Binding-site contacts:
Ligand atom O12 contacts residue LYS71 of chain 1.A at 3.9 Å.
Ligand atom O01 contacts residue HIS78 of chain 1.A at 3.0 Å.
Ligand atom C23 contacts residue GLU117 of chain 1.A at 3.7 Å.
Ligand atom C02 contacts residue GLU156 of chain 1.A at 3.9 Å.
Ligand atom O13 contacts residue ALA74 of chain 1.A at 3.6 Å.
Ligand atom C03 contacts residue MN1 of chain 1.B at 2.8 Å.
Ligand atom F21 contacts residue ALA57 of chain 1.A at 3.6 Å.
Ligand atom O13 contacts residue ARG161 of chain 1.A at 3.6 Å.
Ligand atom F21 contacts residue ILE75 of chain 1.A at 3.5 Å.
Ligand atom O01 contacts residue GLU117 of chain 1.A at 3.1 Å (salt-bridge).
Ligand atom O04 contacts residue ILE157 of chain 1.A at 3.0 Å (h-bond).
Ligand atom N24 contacts residue HIS78 of chain 1.A at 3.7 Å.
Ligand atom C10 contacts residue LYS71 of chain 1.A at 3.9 Å.
Ligand atom C09 contacts residue ALA74 of chain 1.A at 3.8 Å (hydrophobic).
Ligand atom O01 contacts residue GLU156 of chain 1.A at 3.2 Å (salt-bridge).
Ligand atom C22 contacts residue ILE75 of chain 1.A at 3.9 Å (hydrophobic).
Ligand atom C03 contacts residue HIS78 of chain 1.A at 3.3 Å.
Ligand atom C02 contacts residue HIS78 of chain 1.A at 3.2 Å.
Ligand atom C11 contacts residue LYS71 of chain 1.A at 3.5 Å.
Ligand atom N24 contacts residue MN1 of chain 1.C at 3.3 Å.
Ligand atom C03 contacts residue LYS171 of chain 1.A at 3.4 Å.
Ligand atom C23 contacts residue MG1 of chain 1.D at 3.5 Å.
Ligand atom C20 contacts residue ILE75 of chain 1.A at 3.6 Å (hydrophobic).
Ligand atom C03 contacts residue GLU156 of chain 1.A at 3.8 Å.
Ligand atom C02 contacts residue MN1 of chain 1.B at 2.8 Å.
Ligand atom C08 contacts residue ILE75 of chain 1.A at 3.9 Å (hydrophobic).
Ligand atom O01 contacts residue MN1 of chain 1.B at 2.2 Å.
Ligand atom F21 contacts residue TYR61 of chain 1.A at 3.6 Å.
Ligand atom O04 contacts residue LYS171 of chain 1.A at 2.7 Å (salt-bridge).
Ligand atom C02 contacts residue GLU117 of chain 1.A at 3.6 Å.
Ligand atom C22 contacts residue MG1 of chain 1.D at 3.8 Å.
Ligand atom O04 contacts residue HIS78 of chain 1.A at 3.2 Å (h-bond).
Ligand atom O04 contacts residue GLU156 of chain 1.A at 2.9 Å (salt-bridge).
Ligand atom O04 contacts residue MN1 of chain 1.B at 2.1 Å.
Ligand atom N24 contacts residue MG1 of chain 1.D at 3.9 Å.
Ligand atom C02 contacts residue MN1 of chain 1.C at 3.0 Å.
Ligand atom O01 contacts residue MN1 of chain 1.C at 2.1 Å.
Ligand atom O01 contacts residue ASP145 of chain 1.A at 2.9 Å (salt-bridge).
Ligand atom O13 contacts residue LYS71 of chain 1.A at 3.3 Å.
Ligand atom N24 contacts residue GLU117 of chain 1.A at 3.2 Å (salt-bridge).

A protein and the small-molecule ligand that binds it are described below.
Small molecule (SMILES): O=C(O)c1ccc(-c2cc(O)c(=O)[nH]c2-c2ccc(F)cc2)cc1

Sequence of chain 1.A:
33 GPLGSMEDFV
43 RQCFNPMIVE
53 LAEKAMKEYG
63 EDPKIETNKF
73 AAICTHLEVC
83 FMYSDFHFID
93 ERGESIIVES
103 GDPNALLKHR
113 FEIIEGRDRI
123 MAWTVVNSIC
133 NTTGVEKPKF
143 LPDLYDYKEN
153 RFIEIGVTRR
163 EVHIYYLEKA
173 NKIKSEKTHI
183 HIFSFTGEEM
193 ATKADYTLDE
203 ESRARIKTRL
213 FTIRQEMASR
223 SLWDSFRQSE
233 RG